Sequence of chain 1.C:
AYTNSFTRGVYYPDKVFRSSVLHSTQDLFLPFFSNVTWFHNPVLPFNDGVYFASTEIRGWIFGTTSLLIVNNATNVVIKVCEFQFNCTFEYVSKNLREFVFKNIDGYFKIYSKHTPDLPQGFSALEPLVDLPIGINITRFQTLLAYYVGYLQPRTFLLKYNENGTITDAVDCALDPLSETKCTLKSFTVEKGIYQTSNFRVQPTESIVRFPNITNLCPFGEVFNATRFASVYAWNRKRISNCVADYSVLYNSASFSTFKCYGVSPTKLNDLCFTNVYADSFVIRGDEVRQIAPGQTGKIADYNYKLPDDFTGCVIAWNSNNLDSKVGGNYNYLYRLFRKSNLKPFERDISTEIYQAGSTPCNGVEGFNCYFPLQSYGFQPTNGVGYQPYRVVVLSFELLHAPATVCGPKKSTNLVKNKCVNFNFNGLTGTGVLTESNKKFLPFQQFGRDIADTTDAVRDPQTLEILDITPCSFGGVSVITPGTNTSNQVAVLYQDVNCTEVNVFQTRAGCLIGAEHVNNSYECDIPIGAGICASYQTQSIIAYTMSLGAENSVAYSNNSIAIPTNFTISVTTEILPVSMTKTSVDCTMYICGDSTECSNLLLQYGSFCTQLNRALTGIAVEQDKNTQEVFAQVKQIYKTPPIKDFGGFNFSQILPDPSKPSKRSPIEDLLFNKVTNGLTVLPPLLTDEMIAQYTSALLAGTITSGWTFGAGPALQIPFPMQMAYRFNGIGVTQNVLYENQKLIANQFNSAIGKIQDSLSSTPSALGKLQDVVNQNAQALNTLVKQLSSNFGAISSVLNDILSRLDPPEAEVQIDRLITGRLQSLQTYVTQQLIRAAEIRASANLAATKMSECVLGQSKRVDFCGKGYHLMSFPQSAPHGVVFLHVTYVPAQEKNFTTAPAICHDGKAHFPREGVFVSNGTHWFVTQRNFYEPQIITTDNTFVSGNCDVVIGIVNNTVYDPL

Binding-site contacts:
Ligand atom N2 contacts residue GLU270 of chain 1.C at 3.2 Å (salt-bridge).
Ligand atom N2 contacts residue ASN271 of chain 1.C at 2.9 Å (h-bond).
Ligand atom O3 contacts residue GLU270 of chain 1.C at 4.5 Å.
Ligand atom C7 contacts residue GLU270 of chain 1.C at 4.2 Å.
Ligand atom C1 contacts residue ASN271 of chain 1.C at 1.4 Å.
Ligand atom C7 contacts residue ASN271 of chain 1.C at 3.8 Å.
Ligand atom C2 contacts residue GLU270 of chain 1.C at 3.8 Å.
Ligand atom C5 contacts residue ASN271 of chain 1.C at 3.7 Å.
Ligand atom C8 contacts residue GLU270 of chain 1.C at 4.3 Å.
Ligand atom C2 contacts residue ASN271 of chain 1.C at 2.5 Å.
Ligand atom C1 contacts residue GLU270 of chain 1.C at 3.8 Å.
Ligand atom O5 contacts residue ASN271 of chain 1.C at 2.4 Å (h-bond).
Ligand atom O7 contacts residue ASN271 of chain 1.C at 4.3 Å.
Ligand atom C3 contacts residue GLU270 of chain 1.C at 3.7 Å.
Ligand atom C3 contacts residue ASN271 of chain 1.C at 3.8 Å.
Ligand atom C4 contacts residue ASN271 of chain 1.C at 4.2 Å.

A protein and the small-molecule ligand that binds it are described below.
Small molecule (SMILES): CC(=O)N[C@@H]1[C@@H](O)[C@H](O)[C@@H](CO)O[C@H]1O